Sequence of chain 1.E:
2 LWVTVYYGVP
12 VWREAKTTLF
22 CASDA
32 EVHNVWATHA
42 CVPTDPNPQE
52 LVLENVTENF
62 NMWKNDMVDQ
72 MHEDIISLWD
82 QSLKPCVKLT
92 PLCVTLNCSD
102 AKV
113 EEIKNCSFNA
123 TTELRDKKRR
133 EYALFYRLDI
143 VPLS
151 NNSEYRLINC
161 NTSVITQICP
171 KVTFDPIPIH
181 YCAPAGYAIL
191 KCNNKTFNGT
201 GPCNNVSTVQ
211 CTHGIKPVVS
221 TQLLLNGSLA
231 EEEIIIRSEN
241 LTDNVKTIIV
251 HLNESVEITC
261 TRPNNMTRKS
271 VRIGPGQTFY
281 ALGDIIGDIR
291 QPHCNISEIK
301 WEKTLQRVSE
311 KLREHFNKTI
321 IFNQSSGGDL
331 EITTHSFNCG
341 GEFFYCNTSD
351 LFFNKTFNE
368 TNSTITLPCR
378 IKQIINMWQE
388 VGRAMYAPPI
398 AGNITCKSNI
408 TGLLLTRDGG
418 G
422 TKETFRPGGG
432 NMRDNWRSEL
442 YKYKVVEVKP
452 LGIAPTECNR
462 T

Binding-site contacts:
Ligand atom C1 contacts residue THR196 of chain 1.E at 3.9 Å.
Ligand atom O7 contacts residue ASN194 of chain 1.E at 4.0 Å.
Ligand atom C7 contacts residue ASN194 of chain 1.E at 3.2 Å.
Ligand atom C8 contacts residue ASN194 of chain 1.E at 3.5 Å.
Ligand atom C5 contacts residue ASN194 of chain 1.E at 3.6 Å.
Ligand atom O7 contacts residue ASN204 of chain 1.E at 3.8 Å.
Ligand atom C3 contacts residue ASN194 of chain 1.E at 3.8 Å.
Ligand atom O6 contacts residue PRO202 of chain 1.E at 4.3 Å.
Ligand atom N2 contacts residue ASN194 of chain 1.E at 2.7 Å (h-bond).
Ligand atom C6 contacts residue PRO202 of chain 1.E at 3.8 Å (hydrophobic).
Ligand atom C2 contacts residue ASN194 of chain 1.E at 2.5 Å.
Ligand atom C4 contacts residue ASN194 of chain 1.E at 4.2 Å.
Ligand atom C2 contacts residue ASN204 of chain 1.E at 4.2 Å.
Ligand atom C1 contacts residue ASN194 of chain 1.E at 1.4 Å.
Ligand atom C2 contacts residue THR196 of chain 1.E at 4.4 Å.
Ligand atom O5 contacts residue ASN194 of chain 1.E at 2.3 Å (h-bond).
Ligand atom O5 contacts residue PRO202 of chain 1.E at 4.5 Å.
Ligand atom N2 contacts residue THR196 of chain 1.E at 4.1 Å.

The small molecule below binds the protein below.
Small molecule (SMILES): CC(=O)N[C@H]1[C@H](O[C@H]2[C@H](O)[C@@H](NC(C)=O)CO[C@@H]2CO)O[C@H](CO)[C@@H](O)[C@@H]1O